Sequence of chain 4.A:
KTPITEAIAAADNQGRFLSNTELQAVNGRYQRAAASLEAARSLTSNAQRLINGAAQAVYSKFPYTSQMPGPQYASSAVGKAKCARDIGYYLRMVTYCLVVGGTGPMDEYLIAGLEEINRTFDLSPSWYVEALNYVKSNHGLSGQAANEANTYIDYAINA

A protein and the small-molecule ligand that binds it are described below.
Small molecule (SMILES): C=CC1=C(C)/C(=C/c2[nH]c(/C=C3\N=C(/C=C4\NC(=O)C(C)=C4C=C)C(C)=C3CCC(=O)O)c(CCC(=O)O)c2C)NC1=O

Sequence of chain 3.A:
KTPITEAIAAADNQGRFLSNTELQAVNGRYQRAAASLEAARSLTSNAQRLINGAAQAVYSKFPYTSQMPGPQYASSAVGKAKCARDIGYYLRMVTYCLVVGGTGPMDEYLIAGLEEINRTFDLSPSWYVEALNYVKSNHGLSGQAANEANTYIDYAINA

Sequence of chain 3.B:
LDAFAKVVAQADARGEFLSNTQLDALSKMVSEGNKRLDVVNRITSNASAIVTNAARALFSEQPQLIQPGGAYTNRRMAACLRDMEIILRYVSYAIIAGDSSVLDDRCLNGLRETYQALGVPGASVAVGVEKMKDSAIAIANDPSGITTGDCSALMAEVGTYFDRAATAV

Binding-site contacts:
Ligand atom C4A contacts residue GLN145 of chain 3.A at 3.6 Å.
Ligand atom OC contacts residue GLY151 of chain 3.B at 3.2 Å (h-bond).
Ligand atom C3A contacts residue GLN145 of chain 3.A at 3.5 Å.
Ligand atom CMD contacts residue GLY151 of chain 3.B at 3.3 Å.
Ligand atom CBC contacts residue CYS153 of chain 3.B at 3.1 Å (hydrophobic).
Ligand atom C3A contacts residue ASN35 of chain 3.B at 3.4 Å.
Ligand atom CBB contacts residue GLN25 of chain 4.A at 3.5 Å.
Ligand atom NC contacts residue THR149 of chain 3.B at 2.8 Å (h-bond).
Ligand atom NA contacts residue ASP39 of chain 3.B at 2.7 Å (salt-bridge).
Ligand atom CBB contacts residue LEU24 of chain 4.A at 2.8 Å (hydrophobic).
Ligand atom CMA contacts residue ASN35 of chain 3.B at 3.6 Å.
Ligand atom CHB contacts residue ASP39 of chain 3.B at 3.4 Å.
Ligand atom CMB contacts residue ASN148 of chain 3.A at 3.4 Å.
Ligand atom C1C contacts residue GLY151 of chain 3.B at 3.6 Å.
Ligand atom ND contacts residue ASP39 of chain 3.B at 2.7 Å (salt-bridge).
Ligand atom NB contacts residue ASN35 of chain 3.B at 2.9 Å (h-bond).
Ligand atom C2C contacts residue CYS153 of chain 3.B at 3.5 Å (hydrophobic).
Ligand atom C4C contacts residue ILE148 of chain 3.B at 3.6 Å (hydrophobic).
Ligand atom C2D contacts residue THR149 of chain 3.B at 3.4 Å.
Ligand atom O2A contacts residue THR149 of chain 3.B at 2.7 Å (h-bond).
Ligand atom CHD contacts residue CYS153 of chain 3.B at 3.5 Å (hydrophobic).
Ligand atom C1C contacts residue THR149 of chain 3.B at 3.5 Å.
Ligand atom OC contacts residue THR150 of chain 3.B at 3.5 Å.
Ligand atom OB contacts residue ASN28 of chain 4.A at 2.9 Å (h-bond).
Ligand atom O1A contacts residue THR149 of chain 3.B at 3.4 Å (h-bond).
Ligand atom C4C contacts residue CYS153 of chain 3.B at 3.1 Å (hydrophobic).
Ligand atom CMD contacts residue THR149 of chain 3.B at 3.5 Å.
Ligand atom C3C contacts residue CYS153 of chain 3.B at 2.8 Å (hydrophobic).
Ligand atom CHD contacts residue ILE148 of chain 3.B at 3.5 Å (hydrophobic).
Ligand atom C4A contacts residue ASN35 of chain 3.B at 3.6 Å.
Ligand atom OC contacts residue THR149 of chain 3.B at 3.5 Å (h-bond).
Ligand atom O1A contacts residue GLN145 of chain 3.A at 3.0 Å (h-bond).
Ligand atom CMC contacts residue ASN143 of chain 3.B at 3.2 Å.
Ligand atom CMA contacts residue GLN145 of chain 3.A at 3.6 Å.
Ligand atom C1D contacts residue ASP39 of chain 3.B at 3.6 Å.
Ligand atom CAC contacts residue ALA142 of chain 3.B at 3.2 Å (hydrophobic).
Ligand atom CGA contacts residue THR149 of chain 3.B at 3.4 Å.
Ligand atom NA contacts residue ASN35 of chain 3.B at 3.6 Å.
Ligand atom CAC contacts residue CYS153 of chain 3.B at 2.8 Å (hydrophobic).
Ligand atom CBC contacts residue VAL40 of chain 3.B at 3.6 Å (hydrophobic).